Binding-site contacts:
Ligand atom C5 contacts residue SER284 of chain 47.E at 4.5 Å.
Ligand atom O6 contacts residue SER284 of chain 47.E at 2.9 Å (h-bond).
Ligand atom C6 contacts residue SER284 of chain 47.E at 3.2 Å.
Ligand atom O6 contacts residue ASN318 of chain 47.E at 3.3 Å.
Ligand atom O4 contacts residue ASN318 of chain 47.E at 4.4 Å.
Ligand atom C6 contacts residue ASN318 of chain 47.E at 3.3 Å.
Ligand atom O5 contacts residue SER284 of chain 47.E at 4.4 Å.

The small molecule below binds the protein below.
Small molecule (SMILES): CC(=O)N[C@@H]1[C@@H](O)[C@H](O)[C@@H](CO)O[C@H]1O

Sequence of chain 47.E:
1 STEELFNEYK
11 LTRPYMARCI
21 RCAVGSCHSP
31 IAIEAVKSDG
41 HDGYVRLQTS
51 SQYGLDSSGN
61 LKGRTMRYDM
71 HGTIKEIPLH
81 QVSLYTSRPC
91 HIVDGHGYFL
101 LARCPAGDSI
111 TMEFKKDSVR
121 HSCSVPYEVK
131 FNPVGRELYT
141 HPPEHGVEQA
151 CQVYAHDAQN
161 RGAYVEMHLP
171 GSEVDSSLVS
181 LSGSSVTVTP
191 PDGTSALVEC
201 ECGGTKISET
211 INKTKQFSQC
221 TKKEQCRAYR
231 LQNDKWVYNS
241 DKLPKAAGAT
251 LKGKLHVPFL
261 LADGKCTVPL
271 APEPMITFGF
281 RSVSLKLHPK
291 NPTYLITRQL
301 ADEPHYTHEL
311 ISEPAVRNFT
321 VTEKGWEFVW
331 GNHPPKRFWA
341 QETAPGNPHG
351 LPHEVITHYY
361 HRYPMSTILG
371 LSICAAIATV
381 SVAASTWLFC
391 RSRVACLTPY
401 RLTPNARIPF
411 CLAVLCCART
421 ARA